Sequence of chain 2.J:
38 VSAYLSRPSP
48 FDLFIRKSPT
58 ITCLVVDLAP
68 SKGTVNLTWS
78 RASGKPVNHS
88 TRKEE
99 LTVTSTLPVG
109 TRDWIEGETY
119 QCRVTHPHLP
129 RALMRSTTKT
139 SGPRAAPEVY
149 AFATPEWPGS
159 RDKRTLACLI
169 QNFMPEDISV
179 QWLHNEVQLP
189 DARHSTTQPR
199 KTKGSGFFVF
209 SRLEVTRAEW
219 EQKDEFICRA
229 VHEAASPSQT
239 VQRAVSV

Binding-site contacts:
Ligand atom C5 contacts residue ASN73 of chain 2.J at 4.2 Å.
Ligand atom C1 contacts residue ASN73 of chain 2.J at 3.0 Å.
Ligand atom C2 contacts residue ASN73 of chain 2.J at 4.3 Å.
Ligand atom C7 contacts residue ASN73 of chain 2.J at 4.0 Å.
Ligand atom O7 contacts residue ASN73 of chain 2.J at 3.0 Å (h-bond).
Ligand atom C1 contacts residue THR75 of chain 2.J at 4.2 Å.
Ligand atom O5 contacts residue ASN73 of chain 2.J at 3.5 Å (h-bond).

This protein binds this small molecule.
Small molecule (SMILES): CC(=O)N[C@@H]1[C@@H](O)[C@H](O)[C@@H](CO)O[C@H]1O